The small molecule below binds the protein below.
Small molecule (SMILES): CC(C)(C)CC(C)(C)c1ccc(O)cc1

Sequence of chain 1.A:
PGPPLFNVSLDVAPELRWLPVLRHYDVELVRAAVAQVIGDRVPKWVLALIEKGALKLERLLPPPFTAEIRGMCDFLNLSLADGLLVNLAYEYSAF

Binding-site contacts:
Ligand atom OAF contacts residue LYS68 of chain 1.A at 3.6 Å.
Ligand atom CAE contacts residue LEU61 of chain 1.A at 4.1 Å (hydrophobic).
Ligand atom CAD contacts residue LEU80 of chain 1.B at 3.9 Å (hydrophobic).
Ligand atom CAB contacts residue LEU61 of chain 1.A at 4.2 Å (hydrophobic).
Ligand atom OAF contacts residue GLY65 of chain 1.A at 4.1 Å.
Ligand atom CAC contacts residue TRT1 of chain 1.F at 3.9 Å.
Ligand atom CAJ contacts residue LEU84 of chain 1.B at 4.3 Å (hydrophobic).
Ligand atom CAA contacts residue LEU80 of chain 1.B at 3.8 Å (hydrophobic).
Ligand atom CAL contacts residue GLY65 of chain 1.A at 4.3 Å.
Ligand atom CAJ contacts residue TRT1 of chain 1.F at 4.2 Å.
Ligand atom CAE contacts residue ILE62 of chain 1.A at 3.5 Å (hydrophobic).
Ligand atom CAA contacts residue TRP76 of chain 1.B at 4.0 Å (hydrophobic).
Ligand atom CAH contacts residue LEU84 of chain 1.B at 4.2 Å (hydrophobic).
Ligand atom CAD contacts residue TRT1 of chain 1.F at 3.5 Å.
Ligand atom CAA contacts residue TON1 of chain 1.J at 4.4 Å.
Ligand atom CAG contacts residue GLY65 of chain 1.A at 4.2 Å.
Ligand atom CAC contacts residue LEU61 of chain 1.A at 4.5 Å (hydrophobic).

Sequence of chain 1.B:
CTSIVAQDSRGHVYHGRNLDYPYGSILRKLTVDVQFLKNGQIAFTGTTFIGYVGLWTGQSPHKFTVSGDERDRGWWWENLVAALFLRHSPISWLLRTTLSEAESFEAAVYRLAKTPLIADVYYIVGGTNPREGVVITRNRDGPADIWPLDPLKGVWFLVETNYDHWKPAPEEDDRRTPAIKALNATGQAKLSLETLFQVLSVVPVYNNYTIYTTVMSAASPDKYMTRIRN